A small-molecule ligand and the protein it binds are described below.
Small molecule (SMILES): CC(=O)N[C@H](C(=O)N[C@@H](CCC(N)=O)C(=O)NCC(=O)N[C@@H](CO)C(=O)NCC(=O)N[C@@H](C)C(=O)N[C@@H](Cc1ccccc1)C(=O)NCC(=O)N[C@@H](CCCN=C(N)N)C(N)=O)C(C)C

Sequence of chain 1.B:
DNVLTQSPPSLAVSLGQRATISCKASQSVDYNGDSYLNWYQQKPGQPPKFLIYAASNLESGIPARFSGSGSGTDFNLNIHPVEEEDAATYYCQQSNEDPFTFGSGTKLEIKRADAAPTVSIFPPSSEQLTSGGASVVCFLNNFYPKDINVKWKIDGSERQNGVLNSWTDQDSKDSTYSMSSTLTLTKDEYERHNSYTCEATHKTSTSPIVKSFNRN

Binding-site contacts:
Ligand atom CZ contacts residue TYR31 of chain 1.B at 3.6 Å (hydrophobic).
Ligand atom C contacts residue TRP50 of chain 1.A at 3.4 Å (hydrophobic).
Ligand atom CA contacts residue HIS31 of chain 1.A at 3.5 Å.
Ligand atom O contacts residue GLY33 of chain 1.A at 3.2 Å.
Ligand atom CA contacts residue GLY33 of chain 1.A at 3.6 Å.
Ligand atom CA contacts residue TRP50 of chain 1.A at 3.4 Å (hydrophobic).
Ligand atom O contacts residue TRP50 of chain 1.A at 3.4 Å.
Ligand atom NE2 contacts residue HIS31 of chain 1.A at 3.4 Å.
Ligand atom CB contacts residue ASN96 of chain 1.B at 3.3 Å.
Ligand atom NH2 contacts residue TYR31 of chain 1.B at 3.5 Å.
Ligand atom O contacts residue SER99 of chain 1.A at 2.8 Å (h-bond).
Ligand atom NE2 contacts residue TYR32 of chain 1.A at 3.6 Å (h-bond).
Ligand atom CG contacts residue TRP50 of chain 1.A at 3.4 Å (hydrophobic).
Ligand atom CD1 contacts residue PHE100 of chain 1.B at 3.5 Å (hydrophobic).
Ligand atom CD contacts residue ASN52 of chain 1.A at 3.5 Å.
Ligand atom OG contacts residue HIS100 of chain 1.A at 2.9 Å (h-bond).
Ligand atom N contacts residue SER99 of chain 1.A at 3.6 Å (h-bond).
Ligand atom CA contacts residue HIS100 of chain 1.A at 3.4 Å.
Ligand atom OE1 contacts residue GLY33 of chain 1.A at 3.3 Å (h-bond).
Ligand atom O contacts residue GLY33 of chain 1.A at 2.9 Å (h-bond).
Ligand atom OE1 contacts residue THR53 of chain 1.A at 3.0 Å (h-bond).
Ligand atom OG contacts residue GLY103 of chain 1.A at 3.0 Å (h-bond).
Ligand atom OE1 contacts residue ASN52 of chain 1.A at 3.4 Å.
Ligand atom CA contacts residue ARG101 of chain 1.A at 3.3 Å.
Ligand atom CZ contacts residue ASN96 of chain 1.B at 3.6 Å.
Ligand atom N contacts residue TRP50 of chain 1.A at 3.5 Å.
Ligand atom CB contacts residue SER95 of chain 1.B at 3.4 Å.
Ligand atom CE1 contacts residue TRP47 of chain 1.A at 3.5 Å (hydrophobic).
Ligand atom N contacts residue ARG101 of chain 1.A at 2.9 Å (salt-bridge).
Ligand atom CB contacts residue HIS100 of chain 1.A at 3.3 Å.
Ligand atom NH2 contacts residue ASN96 of chain 1.B at 2.7 Å (h-bond).
Ligand atom N contacts residue HIS31 of chain 1.A at 3.2 Å (h-bond).
Ligand atom O contacts residue PHE100 of chain 1.B at 3.3 Å.
Ligand atom NE2 contacts residue THR30 of chain 1.A at 3.0 Å (h-bond).
Ligand atom N contacts residue SER95 of chain 1.B at 2.8 Å (h-bond).
Ligand atom O contacts residue TYR32 of chain 1.A at 3.1 Å.
Ligand atom NH1 contacts residue ASN96 of chain 1.B at 3.4 Å (h-bond).
Ligand atom N contacts residue TYR32 of chain 1.A at 3.6 Å.
Ligand atom CD2 contacts residue TRP50 of chain 1.A at 3.3 Å (hydrophobic).
Ligand atom NE2 contacts residue THR53 of chain 1.A at 3.1 Å (h-bond).

Sequence of chain 1.A:
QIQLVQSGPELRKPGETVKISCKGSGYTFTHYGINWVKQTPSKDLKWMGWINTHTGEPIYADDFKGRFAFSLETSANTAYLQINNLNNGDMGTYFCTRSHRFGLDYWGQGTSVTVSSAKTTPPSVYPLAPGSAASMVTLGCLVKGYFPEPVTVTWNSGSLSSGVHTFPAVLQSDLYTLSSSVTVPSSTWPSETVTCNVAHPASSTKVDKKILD